Sequence of chain 1.B:
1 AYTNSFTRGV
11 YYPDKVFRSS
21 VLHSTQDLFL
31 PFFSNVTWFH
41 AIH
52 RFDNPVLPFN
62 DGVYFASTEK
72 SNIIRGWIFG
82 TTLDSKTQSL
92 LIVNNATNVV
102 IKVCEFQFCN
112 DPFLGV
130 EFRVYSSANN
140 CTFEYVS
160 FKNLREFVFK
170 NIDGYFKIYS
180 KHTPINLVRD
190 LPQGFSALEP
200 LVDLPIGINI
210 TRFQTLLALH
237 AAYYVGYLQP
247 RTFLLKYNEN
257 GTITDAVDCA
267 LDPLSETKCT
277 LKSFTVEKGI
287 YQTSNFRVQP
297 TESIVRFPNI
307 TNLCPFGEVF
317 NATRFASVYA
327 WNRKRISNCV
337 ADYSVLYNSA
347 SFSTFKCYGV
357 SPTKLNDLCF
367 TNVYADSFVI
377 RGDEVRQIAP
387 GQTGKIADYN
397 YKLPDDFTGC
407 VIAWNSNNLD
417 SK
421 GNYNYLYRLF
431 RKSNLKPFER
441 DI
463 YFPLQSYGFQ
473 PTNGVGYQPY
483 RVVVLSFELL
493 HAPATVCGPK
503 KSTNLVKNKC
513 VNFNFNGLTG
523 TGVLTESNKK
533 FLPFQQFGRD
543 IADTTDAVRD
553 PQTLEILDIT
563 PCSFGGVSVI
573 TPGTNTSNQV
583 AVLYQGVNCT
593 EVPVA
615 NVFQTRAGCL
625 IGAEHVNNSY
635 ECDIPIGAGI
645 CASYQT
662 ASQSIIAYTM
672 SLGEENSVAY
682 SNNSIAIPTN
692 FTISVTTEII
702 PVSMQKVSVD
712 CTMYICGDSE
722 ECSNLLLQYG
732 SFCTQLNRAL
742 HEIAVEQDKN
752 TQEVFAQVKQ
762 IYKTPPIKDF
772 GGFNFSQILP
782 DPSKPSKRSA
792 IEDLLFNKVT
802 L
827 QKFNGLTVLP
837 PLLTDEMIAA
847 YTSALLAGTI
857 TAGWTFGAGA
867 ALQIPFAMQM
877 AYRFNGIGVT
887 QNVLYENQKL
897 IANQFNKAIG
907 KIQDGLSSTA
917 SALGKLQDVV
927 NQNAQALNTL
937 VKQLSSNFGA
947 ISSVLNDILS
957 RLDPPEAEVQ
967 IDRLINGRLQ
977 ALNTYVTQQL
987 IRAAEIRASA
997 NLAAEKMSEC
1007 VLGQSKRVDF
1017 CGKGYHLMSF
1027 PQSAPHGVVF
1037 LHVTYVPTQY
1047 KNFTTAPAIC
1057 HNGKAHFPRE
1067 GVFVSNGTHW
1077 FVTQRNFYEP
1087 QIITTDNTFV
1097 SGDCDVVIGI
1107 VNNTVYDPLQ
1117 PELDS

Sequence of chain 1.C:
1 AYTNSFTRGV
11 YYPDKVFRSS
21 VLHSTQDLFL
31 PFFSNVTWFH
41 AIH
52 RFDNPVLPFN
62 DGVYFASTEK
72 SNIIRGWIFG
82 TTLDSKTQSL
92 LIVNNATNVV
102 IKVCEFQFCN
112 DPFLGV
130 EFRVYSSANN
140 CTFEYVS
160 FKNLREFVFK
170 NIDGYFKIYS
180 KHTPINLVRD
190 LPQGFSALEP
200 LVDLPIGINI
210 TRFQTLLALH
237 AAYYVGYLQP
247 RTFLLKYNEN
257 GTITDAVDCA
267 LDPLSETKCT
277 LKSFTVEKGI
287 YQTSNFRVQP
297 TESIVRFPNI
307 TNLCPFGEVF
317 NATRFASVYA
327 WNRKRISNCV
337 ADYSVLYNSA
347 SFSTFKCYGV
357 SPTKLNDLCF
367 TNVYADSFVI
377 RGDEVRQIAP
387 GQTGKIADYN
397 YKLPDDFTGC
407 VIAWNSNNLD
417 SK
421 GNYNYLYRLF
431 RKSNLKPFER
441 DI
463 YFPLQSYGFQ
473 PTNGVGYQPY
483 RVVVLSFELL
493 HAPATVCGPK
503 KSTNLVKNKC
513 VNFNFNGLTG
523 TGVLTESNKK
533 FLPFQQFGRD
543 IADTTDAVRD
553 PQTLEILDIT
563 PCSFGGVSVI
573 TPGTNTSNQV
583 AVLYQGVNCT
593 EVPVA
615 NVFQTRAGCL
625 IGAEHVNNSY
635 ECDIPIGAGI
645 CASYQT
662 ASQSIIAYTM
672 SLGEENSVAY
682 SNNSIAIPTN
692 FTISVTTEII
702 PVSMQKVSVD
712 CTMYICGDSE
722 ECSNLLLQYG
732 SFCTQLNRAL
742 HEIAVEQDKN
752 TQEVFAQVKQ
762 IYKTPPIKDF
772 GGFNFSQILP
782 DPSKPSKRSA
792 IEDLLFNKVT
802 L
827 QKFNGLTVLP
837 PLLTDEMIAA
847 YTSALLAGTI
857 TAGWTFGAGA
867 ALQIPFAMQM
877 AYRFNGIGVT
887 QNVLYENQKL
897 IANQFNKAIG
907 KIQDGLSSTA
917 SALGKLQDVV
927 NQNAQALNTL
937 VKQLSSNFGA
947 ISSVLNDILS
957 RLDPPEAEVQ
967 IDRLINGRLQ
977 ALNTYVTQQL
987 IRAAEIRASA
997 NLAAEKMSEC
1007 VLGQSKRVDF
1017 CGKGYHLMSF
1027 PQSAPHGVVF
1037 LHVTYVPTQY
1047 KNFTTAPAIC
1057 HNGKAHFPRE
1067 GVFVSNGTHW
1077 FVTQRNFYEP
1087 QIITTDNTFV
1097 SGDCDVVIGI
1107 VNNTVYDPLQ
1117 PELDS

Binding-site contacts:
Ligand atom C1 contacts residue GLU255 of chain 1.C at 4.4 Å.
Ligand atom C1 contacts residue ASN256 of chain 1.C at 1.4 Å.
Ligand atom C2 contacts residue ASN256 of chain 1.C at 2.4 Å.
Ligand atom O7 contacts residue THR258 of chain 1.C at 4.2 Å.
Ligand atom O6 contacts residue LYS532 of chain 1.B at 3.8 Å.
Ligand atom C4 contacts residue ASN256 of chain 1.C at 4.2 Å.
Ligand atom O7 contacts residue ASN256 of chain 1.C at 2.9 Å (h-bond).
Ligand atom N2 contacts residue ASN254 of chain 1.C at 4.1 Å.
Ligand atom C8 contacts residue ASN254 of chain 1.C at 4.0 Å.
Ligand atom C8 contacts residue ASN256 of chain 1.C at 4.3 Å.
Ligand atom O6 contacts residue ASN256 of chain 1.C at 4.2 Å.
Ligand atom C3 contacts residue ASN256 of chain 1.C at 3.8 Å.
Ligand atom O5 contacts residue LYS532 of chain 1.B at 4.5 Å.
Ligand atom O5 contacts residue ASN256 of chain 1.C at 2.4 Å (h-bond).
Ligand atom C7 contacts residue ASN256 of chain 1.C at 3.1 Å.
Ligand atom C6 contacts residue LYS532 of chain 1.B at 3.9 Å.
Ligand atom C7 contacts residue ASN254 of chain 1.C at 4.1 Å.
Ligand atom C1 contacts residue ASN254 of chain 1.C at 4.3 Å.
Ligand atom C5 contacts residue ASN256 of chain 1.C at 3.7 Å.
Ligand atom N2 contacts residue ASN256 of chain 1.C at 2.9 Å (h-bond).

The small molecule below binds the protein below.
Small molecule (SMILES): CC(=O)N[C@H]1[C@H](O[C@H]2[C@H](O)[C@@H](NC(C)=O)CO[C@@H]2CO)O[C@H](CO)[C@@H](O[C@@H]2O[C@H](CO[C@H]3O[C@H](CO)[C@@H](O)[C@H](O)[C@@H]3O)[C@@H](O)[C@H](O[C@H]3O[C@H](CO)[C@@H](O)[C@H](O)[C@@H]3O)[C@@H]2O)[C@@H]1O